A protein and the small-molecule ligand that binds it are described below.
Small molecule (SMILES): COc1cc2nccc(Oc3ccc(NC(=O)N[C@@H]4C[C@H]4c4ccccc4)nc3)c2cc1OC

Sequence of chain 1.A:
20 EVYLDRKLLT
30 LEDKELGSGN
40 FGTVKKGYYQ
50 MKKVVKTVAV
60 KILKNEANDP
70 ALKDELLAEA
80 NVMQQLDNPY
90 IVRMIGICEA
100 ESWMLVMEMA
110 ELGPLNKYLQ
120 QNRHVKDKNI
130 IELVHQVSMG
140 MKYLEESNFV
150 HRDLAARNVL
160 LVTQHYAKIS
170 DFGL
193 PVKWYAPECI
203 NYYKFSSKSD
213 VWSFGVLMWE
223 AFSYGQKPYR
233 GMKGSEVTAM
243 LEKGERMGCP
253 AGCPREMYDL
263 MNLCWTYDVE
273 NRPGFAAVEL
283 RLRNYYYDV

Binding-site contacts:
Ligand atom C24 contacts residue LEU143 of chain 1.A at 3.8 Å (hydrophobic).
Ligand atom N1 contacts residue ALA109 of chain 1.A at 3.0 Å (h-bond).
Ligand atom N1 contacts residue GLU107 of chain 1.A at 3.8 Å.
Ligand atom C25 contacts residue ILE90 of chain 1.A at 3.7 Å (hydrophobic).
Ligand atom C6 contacts residue ALA58 of chain 1.A at 3.6 Å (hydrophobic).
Ligand atom C23 contacts residue ASP170 of chain 1.A at 3.6 Å.
Ligand atom C24 contacts residue HIS150 of chain 1.A at 3.7 Å.
Ligand atom C23 contacts residue PHE148 of chain 1.A at 3.6 Å (hydrophobic).
Ligand atom C6 contacts residue MET106 of chain 1.A at 3.8 Å (hydrophobic).
Ligand atom C14 contacts residue LYS60 of chain 1.A at 3.8 Å.
Ligand atom C19 contacts residue MET82 of chain 1.A at 3.8 Å (hydrophobic).
Ligand atom C1 contacts residue LEU35 of chain 1.A at 3.7 Å (hydrophobic).
Ligand atom C18 contacts residue ASP170 of chain 1.A at 3.7 Å.
Ligand atom C7 contacts residue GLU107 of chain 1.A at 3.2 Å.
Ligand atom O4 contacts residue ASP170 of chain 1.A at 2.7 Å (salt-bridge).
Ligand atom N4 contacts residue ASP170 of chain 1.A at 3.8 Å.
Ligand atom C21 contacts residue ASP170 of chain 1.A at 3.7 Å.
Ligand atom C26 contacts residue ASP170 of chain 1.A at 3.8 Å.
Ligand atom O3 contacts residue PHE171 of chain 1.A at 3.5 Å.
Ligand atom C7 contacts residue ALA58 of chain 1.A at 3.5 Å (hydrophobic).
Ligand atom N1 contacts residue ALA58 of chain 1.A at 3.7 Å.
Ligand atom C22 contacts residue LEU85 of chain 1.A at 3.7 Å (hydrophobic).
Ligand atom C9 contacts residue ALA109 of chain 1.A at 3.2 Å (hydrophobic).
Ligand atom N4 contacts residue GLU78 of chain 1.A at 3.0 Å (salt-bridge).
Ligand atom C20 contacts residue MET82 of chain 1.A at 3.7 Å (hydrophobic).
Ligand atom C22 contacts residue ASP170 of chain 1.A at 3.4 Å.
Ligand atom N3 contacts residue GLU78 of chain 1.A at 2.9 Å (salt-bridge).
Ligand atom C17 contacts residue ASP170 of chain 1.A at 3.7 Å.
Ligand atom C17 contacts residue GLU78 of chain 1.A at 3.5 Å.
Ligand atom C7 contacts residue ALA109 of chain 1.A at 3.8 Å (hydrophobic).
Ligand atom O4 contacts residue SER169 of chain 1.A at 3.6 Å.
Ligand atom C25 contacts residue ILE168 of chain 1.A at 3.5 Å (hydrophobic).
Ligand atom C9 contacts residue MET108 of chain 1.A at 3.8 Å (hydrophobic).
Ligand atom C12 contacts residue PHE171 of chain 1.A at 3.6 Å (hydrophobic).
Ligand atom O1 contacts residue LEU35 of chain 1.A at 3.8 Å.
Ligand atom C23 contacts residue LEU85 of chain 1.A at 3.8 Å (hydrophobic).
Ligand atom O2 contacts residue GLY112 of chain 1.A at 3.6 Å.
Ligand atom C11 contacts residue LEU35 of chain 1.A at 3.6 Å (hydrophobic).
Ligand atom C19 contacts residue LEU173 of chain 1.A at 3.8 Å (hydrophobic).
Ligand atom O3 contacts residue VAL43 of chain 1.A at 3.8 Å.